Sequence of chain 1.A:
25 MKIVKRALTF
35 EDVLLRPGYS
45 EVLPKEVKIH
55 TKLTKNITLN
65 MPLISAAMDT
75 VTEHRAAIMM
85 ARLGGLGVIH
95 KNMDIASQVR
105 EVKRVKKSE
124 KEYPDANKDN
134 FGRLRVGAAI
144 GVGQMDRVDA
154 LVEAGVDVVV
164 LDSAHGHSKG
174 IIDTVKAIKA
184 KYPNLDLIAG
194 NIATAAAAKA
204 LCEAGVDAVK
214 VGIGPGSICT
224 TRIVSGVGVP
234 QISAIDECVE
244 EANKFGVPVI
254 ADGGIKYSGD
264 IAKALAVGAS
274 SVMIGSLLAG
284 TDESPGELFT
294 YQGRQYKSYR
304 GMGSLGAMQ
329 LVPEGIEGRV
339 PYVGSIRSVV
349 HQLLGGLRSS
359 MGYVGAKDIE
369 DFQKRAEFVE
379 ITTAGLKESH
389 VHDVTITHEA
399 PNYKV

Binding-site contacts:
Ligand atom C25 contacts residue GLY360 of chain 1.B at 3.5 Å.
Ligand atom C18 contacts residue PRO48 of chain 1.B at 4.0 Å (hydrophobic).
Ligand atom N4 contacts residue GLU332 of chain 1.A at 3.0 Å (salt-bridge).
Ligand atom C25 contacts residue TYR361 of chain 1.B at 3.9 Å (hydrophobic).
Ligand atom C40 contacts residue ALA167 of chain 1.A at 3.9 Å (hydrophobic).
Ligand atom C41 contacts residue ALA167 of chain 1.A at 3.4 Å (hydrophobic).
Ligand atom C4 contacts residue GLU332 of chain 1.A at 3.8 Å.
Ligand atom C2 contacts residue TYR361 of chain 1.B at 3.6 Å (hydrophobic).
Ligand atom C26 contacts residue HIS168 of chain 1.A at 3.8 Å.
Ligand atom C12 contacts residue ALA167 of chain 1.A at 3.9 Å (hydrophobic).
Ligand atom C9 contacts residue MET311 of chain 1.A at 3.6 Å (hydrophobic).
Ligand atom C6 contacts residue GLY306 of chain 1.A at 3.7 Å.
Ligand atom C41 contacts residue THR224 of chain 1.A at 3.7 Å.
Ligand atom N42 contacts residue ALA167 of chain 1.A at 3.5 Å.
Ligand atom C9 contacts residue MET305 of chain 1.A at 3.8 Å (hydrophobic).
Ligand atom C13 contacts residue ALA167 of chain 1.A at 3.7 Å (hydrophobic).
Ligand atom C17 contacts residue GLU332 of chain 1.A at 3.9 Å.
Ligand atom C5 contacts residue SER357 of chain 1.B at 3.7 Å.
Ligand atom C2 contacts residue GLU332 of chain 1.A at 3.7 Å.
Ligand atom C11 contacts residue GLY306 of chain 1.A at 4.0 Å.
Ligand atom C25 contacts residue HIS168 of chain 1.A at 3.9 Å.
Ligand atom C41 contacts residue IMP1 of chain 1.E at 3.5 Å.
Ligand atom C5 contacts residue TYR361 of chain 1.B at 3.8 Å (hydrophobic).
Ligand atom N3 contacts residue MET305 of chain 1.A at 3.6 Å (h-bond).
Ligand atom C40 contacts residue IMP1 of chain 1.E at 3.1 Å.
Ligand atom C37 contacts residue ALA167 of chain 1.A at 4.0 Å (hydrophobic).
Ligand atom N3 contacts residue GLY306 of chain 1.A at 3.6 Å.
Ligand atom N4 contacts residue ALA167 of chain 1.A at 3.8 Å.
Ligand atom C5 contacts residue PRO48 of chain 1.B at 3.7 Å (hydrophobic).
Ligand atom C3 contacts residue MET311 of chain 1.A at 3.3 Å (hydrophobic).
Ligand atom C26 contacts residue VAL46 of chain 1.B at 3.9 Å (hydrophobic).
Ligand atom C13 contacts residue GLU332 of chain 1.A at 3.9 Å.
Ligand atom O contacts residue ALA167 of chain 1.A at 3.6 Å.
Ligand atom C4 contacts residue ALA167 of chain 1.A at 3.8 Å (hydrophobic).
Ligand atom C39 contacts residue IMP1 of chain 1.E at 3.8 Å.
Ligand atom C11 contacts residue MET305 of chain 1.A at 3.8 Å (hydrophobic).
Ligand atom C1 contacts residue MET311 of chain 1.A at 3.7 Å (hydrophobic).
Ligand atom N42 contacts residue GLU332 of chain 1.A at 3.8 Å.
Ligand atom C14 contacts residue MET311 of chain 1.A at 3.4 Å (hydrophobic).
Ligand atom C41 contacts residue GLU332 of chain 1.A at 3.7 Å.

Sequence of chain 1.B:
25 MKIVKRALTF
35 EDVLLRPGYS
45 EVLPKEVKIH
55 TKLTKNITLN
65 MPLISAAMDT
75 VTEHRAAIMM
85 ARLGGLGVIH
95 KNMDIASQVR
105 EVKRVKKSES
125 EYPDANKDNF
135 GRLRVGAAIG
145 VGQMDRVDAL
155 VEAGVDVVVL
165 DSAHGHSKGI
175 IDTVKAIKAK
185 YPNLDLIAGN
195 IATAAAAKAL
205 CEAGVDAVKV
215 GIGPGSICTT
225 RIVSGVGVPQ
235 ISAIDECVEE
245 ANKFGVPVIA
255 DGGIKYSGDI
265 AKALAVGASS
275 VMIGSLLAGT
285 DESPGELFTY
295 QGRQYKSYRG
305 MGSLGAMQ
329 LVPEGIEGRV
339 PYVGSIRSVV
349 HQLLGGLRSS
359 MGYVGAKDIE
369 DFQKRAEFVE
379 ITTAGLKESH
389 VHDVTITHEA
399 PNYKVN

A protein and the small-molecule ligand that binds it are described below.
Small molecule (SMILES): O=C(Cn1c(-c2ccccn2)nc2ccccc21)Nc1ccc2ccccc2c1